Binding-site contacts:
Ligand atom CA contacts residue TYR8 of chain 1.A at 3.3 Å (hydrophobic).
Ligand atom CA contacts residue SER144 of chain 1.A at 3.4 Å.
Ligand atom O contacts residue ASN78 of chain 1.A at 3.0 Å (h-bond).
Ligand atom N contacts residue TYR117 of chain 1.A at 3.3 Å (h-bond).
Ligand atom O contacts residue SER144 of chain 1.A at 2.6 Å (h-bond).
Ligand atom CD2 contacts residue TYR117 of chain 1.A at 3.2 Å (hydrophobic).
Ligand atom C contacts residue SER144 of chain 1.A at 3.3 Å.
Ligand atom C contacts residue HIS71 of chain 1.A at 3.4 Å.
Ligand atom O contacts residue TYR160 of chain 1.A at 2.5 Å (h-bond).
Ligand atom O contacts residue LYS147 of chain 1.A at 3.4 Å (salt-bridge).
Ligand atom C contacts residue LYS147 of chain 1.A at 3.3 Å.
Ligand atom NH2 contacts residue GLU63 of chain 1.A at 3.0 Å (salt-bridge).
Ligand atom O contacts residue HIS71 of chain 1.A at 3.3 Å (h-bond).
Ligand atom N contacts residue ASN78 of chain 1.A at 3.0 Å (h-bond).
Ligand atom N contacts residue TYR8 of chain 1.A at 2.9 Å (h-bond).
Ligand atom O contacts residue LYS147 of chain 1.A at 3.4 Å (salt-bridge).
Ligand atom N contacts residue GLU64 of chain 1.A at 2.8 Å (salt-bridge).
Ligand atom O contacts residue TYR8 of chain 1.A at 3.4 Å.
Ligand atom N contacts residue TYR8 of chain 1.A at 3.4 Å (h-bond).
Ligand atom NH1 contacts residue ALA70 of chain 1.A at 3.1 Å.
Ligand atom CG2 contacts residue GLU64 of chain 1.A at 3.2 Å.
Ligand atom N contacts residue TYR172 of chain 1.A at 2.9 Å (h-bond).
Ligand atom CD1 contacts residue TYR117 of chain 1.A at 3.4 Å (hydrophobic).
Ligand atom O contacts residue ARG157 of chain 1.A at 2.9 Å (salt-bridge).
Ligand atom C contacts residue TYR8 of chain 1.A at 3.2 Å (hydrophobic).
Ligand atom NE contacts residue GLU64 of chain 1.A at 3.3 Å (salt-bridge).
Ligand atom CB contacts residue TYR117 of chain 1.A at 3.2 Å (hydrophobic).
Ligand atom CG contacts residue TYR117 of chain 1.A at 3.5 Å (hydrophobic).
Ligand atom OXT contacts residue THR81 of chain 1.A at 3.3 Å.
Ligand atom CD2 contacts residue ASP75 of chain 1.A at 2.9 Å.
Ligand atom OXT contacts residue LYS147 of chain 1.A at 2.8 Å (salt-bridge).
Ligand atom O contacts residue TYR85 of chain 1.A at 2.7 Å (h-bond).
Ligand atom NE2 contacts residue ASP75 of chain 1.A at 3.0 Å (salt-bridge).
Ligand atom CB contacts residue SER144 of chain 1.A at 3.4 Å.
Ligand atom NH1 contacts residue TRP168 of chain 1.A at 3.4 Å.
Ligand atom CD1 contacts residue LEU82 of chain 1.A at 3.3 Å (hydrophobic).
Ligand atom O contacts residue HIS71 of chain 1.A at 2.8 Å (h-bond).
Ligand atom CD1 contacts residue ARG157 of chain 1.A at 3.2 Å.
Ligand atom O contacts residue THR74 of chain 1.A at 3.2 Å.
Ligand atom ND1 contacts residue HIS71 of chain 1.A at 3.0 Å (h-bond).

Sequence of chain 1.A:
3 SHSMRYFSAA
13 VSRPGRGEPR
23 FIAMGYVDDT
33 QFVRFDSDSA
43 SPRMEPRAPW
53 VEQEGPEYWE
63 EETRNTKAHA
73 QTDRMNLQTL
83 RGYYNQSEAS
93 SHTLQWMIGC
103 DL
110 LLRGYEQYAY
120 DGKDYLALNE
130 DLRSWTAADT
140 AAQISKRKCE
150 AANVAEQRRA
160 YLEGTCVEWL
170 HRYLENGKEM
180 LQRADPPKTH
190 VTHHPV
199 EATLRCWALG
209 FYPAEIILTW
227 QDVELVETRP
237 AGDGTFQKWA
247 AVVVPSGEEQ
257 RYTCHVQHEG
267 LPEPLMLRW

A protein and the small-molecule ligand that binds it are described below.
Small molecule (SMILES): CC[C@H](C)[C@H](NC(=O)[C@@H](N)CCCN=C(N)N)C(=O)N[C@H](C(=O)N1CCC[C@H]1C(=O)N[C@@H](CCCN=C(N)N)C(=O)N[C@@H](CC1=NC=NC1)C(=O)N[C@@H](CC(C)C)C(=O)N[C@@H](CCC(N)=O)C(=O)N[C@@H](CC(C)C)C(=O)O)[C@@H](C)CC